Sequence of chain 1.B:
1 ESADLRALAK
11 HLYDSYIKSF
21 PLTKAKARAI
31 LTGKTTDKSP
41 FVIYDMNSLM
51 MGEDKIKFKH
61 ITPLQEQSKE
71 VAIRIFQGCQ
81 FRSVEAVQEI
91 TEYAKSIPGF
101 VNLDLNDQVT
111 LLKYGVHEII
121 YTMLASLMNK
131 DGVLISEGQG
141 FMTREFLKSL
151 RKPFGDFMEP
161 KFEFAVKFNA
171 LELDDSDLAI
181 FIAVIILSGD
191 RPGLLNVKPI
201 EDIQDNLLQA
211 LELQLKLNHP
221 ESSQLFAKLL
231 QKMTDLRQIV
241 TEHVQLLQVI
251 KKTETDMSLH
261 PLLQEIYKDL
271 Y

This protein binds this small molecule.
Small molecule (SMILES): CCCCCCCCC(=O)O

Binding-site contacts:
Ligand atom C2 contacts residue PHE81 of chain 1.B at 4.2 Å (hydrophobic).
Ligand atom O1 contacts residue PHE58 of chain 1.B at 3.5 Å.
Ligand atom C1 contacts residue LYS59 of chain 1.B at 4.3 Å.
Ligand atom O2 contacts residue SER136 of chain 1.B at 4.0 Å.
Ligand atom C6 contacts residue PHE58 of chain 1.B at 3.7 Å (hydrophobic).
Ligand atom C8 contacts residue ARG74 of chain 1.B at 3.4 Å.
Ligand atom C2 contacts residue HIS60 of chain 1.B at 4.4 Å.
Ligand atom C4 contacts residue 8A71 of chain 1.F at 4.2 Å.
Ligand atom C2 contacts residue GLY78 of chain 1.B at 4.0 Å.
Ligand atom C7 contacts residue PHE58 of chain 1.B at 4.4 Å (hydrophobic).
Ligand atom C7 contacts residue GLU53 of chain 1.B at 3.8 Å.
Ligand atom O2 contacts residue 8A71 of chain 1.F at 4.4 Å.
Ligand atom C8 contacts residue GLN77 of chain 1.B at 4.1 Å.
Ligand atom C1 contacts residue 8A71 of chain 1.F at 4.3 Å.
Ligand atom C3 contacts residue PHE81 of chain 1.B at 4.4 Å (hydrophobic).
Ligand atom C9 contacts residue GLN77 of chain 1.B at 3.2 Å.
Ligand atom O1 contacts residue HIS60 of chain 1.B at 3.3 Å (h-bond).
Ligand atom C1 contacts residue PHE58 of chain 1.B at 4.1 Å (hydrophobic).
Ligand atom C4 contacts residue GLY78 of chain 1.B at 4.0 Å.
Ligand atom C5 contacts residue 8A71 of chain 1.F at 3.4 Å.
Ligand atom C4 contacts residue PHE81 of chain 1.B at 4.2 Å (hydrophobic).
Ligand atom C7 contacts residue ARG74 of chain 1.B at 4.0 Å.
Ligand atom C9 contacts residue ARG74 of chain 1.B at 3.8 Å.
Ligand atom C1 contacts residue HIS60 of chain 1.B at 3.8 Å.
Ligand atom C5 contacts residue GLY78 of chain 1.B at 4.5 Å.
Ligand atom C6 contacts residue 8A71 of chain 1.F at 4.5 Å.
Ligand atom C3 contacts residue HIS60 of chain 1.B at 3.6 Å.
Ligand atom C1 contacts residue SER136 of chain 1.B at 4.3 Å.
Ligand atom O1 contacts residue LYS59 of chain 1.B at 3.0 Å (salt-bridge).
Ligand atom C2 contacts residue 8A71 of chain 1.F at 3.8 Å.
Ligand atom O2 contacts residue HIS60 of chain 1.B at 3.8 Å.
Ligand atom C5 contacts residue PHE58 of chain 1.B at 4.3 Å (hydrophobic).
Ligand atom C9 contacts residue THR62 of chain 1.B at 4.1 Å.
Ligand atom C3 contacts residue 8A71 of chain 1.F at 4.2 Å.
Ligand atom C2 contacts residue PHE58 of chain 1.B at 4.2 Å (hydrophobic).
Ligand atom C4 contacts residue HIS60 of chain 1.B at 4.2 Å.
Ligand atom C5 contacts residue ARG74 of chain 1.B at 4.2 Å.
Ligand atom C3 contacts residue PHE58 of chain 1.B at 3.7 Å (hydrophobic).